Binding-site contacts:
Ligand atom C3' contacts residue ARG15 of chain 23.A at 3.8 Å.
Ligand atom O5' contacts residue ARG15 of chain 23.A at 3.6 Å.
Ligand atom N1 contacts residue A3 of chain 23.B at 4.3 Å.
Ligand atom C2 contacts residue A1 of chain 23.B at 3.1 Å.
Ligand atom C4' contacts residue ARG19 of chain 23.A at 3.7 Å.
Ligand atom O2 contacts residue A1 of chain 23.B at 2.7 Å (h-bond).
Ligand atom OP1 contacts residue ARG15 of chain 23.A at 2.5 Å.
Ligand atom O2 contacts residue A2 of chain 23.B at 3.7 Å.
Ligand atom C1' contacts residue ARG19 of chain 23.A at 4.3 Å.
Ligand atom N3 contacts residue A3 of chain 23.B at 2.8 Å (h-bond).
Ligand atom O2 contacts residue A3 of chain 23.B at 3.2 Å.
Ligand atom C3' contacts residue ARG19 of chain 23.A at 3.4 Å.
Ligand atom P contacts residue ARG19 of chain 23.A at 2.8 Å.
Ligand atom OP1 contacts residue LYS18 of chain 23.A at 3.7 Å.
Ligand atom O3' contacts residue ARG19 of chain 23.A at 3.6 Å (salt-bridge).
Ligand atom C4 contacts residue A3 of chain 23.B at 3.6 Å.
Ligand atom O4' contacts residue ARG19 of chain 23.A at 3.9 Å.
Ligand atom C5 contacts residue ARG19 of chain 23.A at 2.9 Å.
Ligand atom OP2 contacts residue ALA16 of chain 23.A at 4.1 Å.
Ligand atom N1 contacts residue ARG19 of chain 23.A at 3.9 Å.
Ligand atom OP1 contacts residue ARG19 of chain 23.A at 4.1 Å.
Ligand atom OP2 contacts residue ARG15 of chain 23.A at 2.5 Å.
Ligand atom O4 contacts residue A1 of chain 23.B at 3.0 Å (h-bond).
Ligand atom C4' contacts residue ARG15 of chain 23.A at 3.3 Å.
Ligand atom C2 contacts residue A3 of chain 23.B at 3.5 Å.
Ligand atom C2' contacts residue ARG19 of chain 23.A at 3.6 Å.
Ligand atom OP2 contacts residue ARG19 of chain 23.A at 2.1 Å (salt-bridge).
Ligand atom O5' contacts residue ARG19 of chain 23.A at 2.1 Å (salt-bridge).
Ligand atom C4 contacts residue A1 of chain 23.B at 3.4 Å.
Ligand atom C5' contacts residue ARG15 of chain 23.A at 2.5 Å.
Ligand atom C5' contacts residue ARG19 of chain 23.A at 3.2 Å.
Ligand atom C2 contacts residue A2 of chain 23.B at 3.9 Å.
Ligand atom OP1 contacts residue MET14 of chain 23.A at 3.8 Å.
Ligand atom P contacts residue ARG15 of chain 23.A at 3.1 Å.
Ligand atom C6 contacts residue ARG19 of chain 23.A at 2.7 Å.
Ligand atom O3' contacts residue ARG15 of chain 23.A at 3.1 Å (salt-bridge).
Ligand atom O4 contacts residue A3 of chain 23.B at 2.8 Å (h-bond).
Ligand atom C4 contacts residue ARG19 of chain 23.A at 3.9 Å.
Ligand atom N3 contacts residue A2 of chain 23.B at 3.7 Å.
Ligand atom N3 contacts residue A1 of chain 23.B at 2.7 Å (h-bond).

This protein binds this small molecule.
Small molecule (SMILES): O=c1ccn([C@@H]2O[C@H](CO[P](=O)(O)O[C@H]3[C@@H](O)[C@H](n4ccc(=O)[nH]c4=O)O[C@@H]3CO[P](=O)(O)O[C@H]3[C@@H](O)[C@H](n4ccc(=O)[nH]c4=O)O[C@@H]3CO[P](=O)(O)O[C@H]3[C@@H](O)[C@H](n4ccc(=O)[nH]c4=O)O[C@@H]3COP(=O)=O)[C@@H](O)[C@H]2O)c(=O)[nH]1

Sequence of chain 23.A:
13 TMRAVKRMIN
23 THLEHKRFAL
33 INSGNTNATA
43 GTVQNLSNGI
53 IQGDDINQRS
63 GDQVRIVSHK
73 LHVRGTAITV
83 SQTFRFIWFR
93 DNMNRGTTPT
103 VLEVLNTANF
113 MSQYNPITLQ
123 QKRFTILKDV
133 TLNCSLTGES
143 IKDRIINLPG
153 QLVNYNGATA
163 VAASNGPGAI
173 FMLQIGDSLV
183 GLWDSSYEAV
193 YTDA